Binding-site contacts:
Ligand atom C8 contacts residue GLU155 of chain 48.C at 3.6 Å.
Ligand atom C4 contacts residue ASN154 of chain 48.C at 4.3 Å.
Ligand atom O5 contacts residue HIS104 of chain 51.C at 2.9 Å.
Ligand atom O7 contacts residue GLU155 of chain 48.C at 3.8 Å.
Ligand atom C8 contacts residue HIS104 of chain 51.C at 3.9 Å.
Ligand atom C5 contacts residue HIS104 of chain 51.C at 3.1 Å.
Ligand atom C7 contacts residue ASN154 of chain 48.C at 3.4 Å.
Ligand atom O5 contacts residue ASN154 of chain 48.C at 2.4 Å (h-bond).
Ligand atom C2 contacts residue ASN154 of chain 48.C at 2.4 Å.
Ligand atom C1 contacts residue HIS104 of chain 51.C at 3.6 Å.
Ligand atom C5 contacts residue ASN154 of chain 48.C at 3.7 Å.
Ligand atom C7 contacts residue GLU155 of chain 48.C at 4.2 Å.
Ligand atom C8 contacts residue ASN154 of chain 48.C at 3.6 Å.
Ligand atom C1 contacts residue HIS104 of chain 51.C at 4.3 Å.
Ligand atom O6 contacts residue HIS104 of chain 51.C at 4.4 Å.
Ligand atom C3 contacts residue ASN154 of chain 48.C at 3.8 Å.
Ligand atom O7 contacts residue ASN154 of chain 48.C at 3.2 Å (h-bond).
Ligand atom C6 contacts residue HIS104 of chain 51.C at 3.3 Å.
Ligand atom C6 contacts residue ASN154 of chain 48.C at 3.8 Å.
Ligand atom C1 contacts residue ASN154 of chain 48.C at 1.4 Å.
Ligand atom N2 contacts residue ASN154 of chain 48.C at 2.8 Å (h-bond).
Ligand atom O5 contacts residue HIS104 of chain 51.C at 4.0 Å.
Ligand atom C5 contacts residue ASN154 of chain 48.C at 4.3 Å.

Sequence of chain 48.C:
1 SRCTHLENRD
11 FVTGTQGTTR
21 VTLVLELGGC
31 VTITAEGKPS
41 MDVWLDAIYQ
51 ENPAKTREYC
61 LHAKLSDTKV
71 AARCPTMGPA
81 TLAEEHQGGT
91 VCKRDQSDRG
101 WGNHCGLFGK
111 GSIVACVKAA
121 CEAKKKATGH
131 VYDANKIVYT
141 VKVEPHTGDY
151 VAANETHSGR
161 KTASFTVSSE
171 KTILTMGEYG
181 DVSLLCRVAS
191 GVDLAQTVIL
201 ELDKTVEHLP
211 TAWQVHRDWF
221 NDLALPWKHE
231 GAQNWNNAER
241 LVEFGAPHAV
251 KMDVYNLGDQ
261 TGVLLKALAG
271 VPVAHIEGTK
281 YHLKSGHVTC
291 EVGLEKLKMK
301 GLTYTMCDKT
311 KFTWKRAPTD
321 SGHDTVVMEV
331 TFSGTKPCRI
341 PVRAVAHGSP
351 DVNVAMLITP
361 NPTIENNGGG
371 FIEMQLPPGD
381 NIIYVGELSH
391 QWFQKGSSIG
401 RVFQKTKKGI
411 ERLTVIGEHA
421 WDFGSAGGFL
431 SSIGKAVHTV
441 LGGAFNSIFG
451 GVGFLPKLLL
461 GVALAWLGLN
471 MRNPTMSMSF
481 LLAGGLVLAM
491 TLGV

This protein binds this small molecule.
Small molecule (SMILES): CC(=O)N[C@H]1[C@H](O[C@H]2[C@H](O)[C@@H](NC(C)=O)CO[C@@H]2CO[C@@H]2O[C@@H](C)[C@@H](O)[C@@H](O)[C@@H]2O)O[C@H](CO)[C@@H](O)[C@@H]1O

Sequence of chain 51.C:
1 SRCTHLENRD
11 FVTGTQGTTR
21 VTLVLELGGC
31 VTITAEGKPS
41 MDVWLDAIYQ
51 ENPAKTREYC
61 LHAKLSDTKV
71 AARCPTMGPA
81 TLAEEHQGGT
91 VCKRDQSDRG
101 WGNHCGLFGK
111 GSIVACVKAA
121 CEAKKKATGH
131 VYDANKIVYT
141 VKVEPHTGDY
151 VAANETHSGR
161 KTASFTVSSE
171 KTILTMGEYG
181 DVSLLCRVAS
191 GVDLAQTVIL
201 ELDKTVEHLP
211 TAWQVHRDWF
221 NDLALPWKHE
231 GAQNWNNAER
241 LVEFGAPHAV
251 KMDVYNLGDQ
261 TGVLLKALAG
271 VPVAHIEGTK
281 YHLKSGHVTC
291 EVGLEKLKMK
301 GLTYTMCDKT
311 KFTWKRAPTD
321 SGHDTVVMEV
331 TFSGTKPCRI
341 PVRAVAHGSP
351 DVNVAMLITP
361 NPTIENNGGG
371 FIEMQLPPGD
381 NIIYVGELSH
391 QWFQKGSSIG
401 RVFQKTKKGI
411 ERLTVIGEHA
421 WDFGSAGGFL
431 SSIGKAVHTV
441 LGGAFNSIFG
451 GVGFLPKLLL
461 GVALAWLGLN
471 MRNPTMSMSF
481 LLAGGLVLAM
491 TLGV